Binding-site contacts:
Ligand atom C5 contacts residue THR193 of chain 1.B at 3.8 Å.
Ligand atom C7 contacts residue ASN191 of chain 1.B at 3.4 Å.
Ligand atom C3 contacts residue ASN191 of chain 1.B at 3.8 Å.
Ligand atom N2 contacts residue ASN191 of chain 1.B at 3.0 Å (h-bond).
Ligand atom O5 contacts residue THR193 of chain 1.B at 3.7 Å.
Ligand atom C6 contacts residue GLU194 of chain 1.B at 3.6 Å.
Ligand atom C8 contacts residue THR150 of chain 1.B at 4.4 Å.
Ligand atom O7 contacts residue LYS229 of chain 1.B at 4.1 Å.
Ligand atom C1 contacts residue ASN191 of chain 1.B at 1.4 Å.
Ligand atom C7 contacts residue ILE156 of chain 1.B at 3.7 Å (hydrophobic).
Ligand atom O7 contacts residue ASN191 of chain 1.B at 3.4 Å (h-bond).
Ligand atom C4 contacts residue ASN191 of chain 1.B at 4.2 Å.
Ligand atom C1 contacts residue ILE156 of chain 1.B at 4.0 Å (hydrophobic).
Ligand atom O5 contacts residue ASN191 of chain 1.B at 2.2 Å (h-bond).
Ligand atom C2 contacts residue ASN191 of chain 1.B at 2.5 Å.
Ligand atom O6 contacts residue GLU194 of chain 1.B at 2.7 Å (salt-bridge).
Ligand atom C6 contacts residue THR193 of chain 1.B at 4.3 Å.
Ligand atom C2 contacts residue ILE156 of chain 1.B at 4.5 Å (hydrophobic).
Ligand atom O7 contacts residue GLN189 of chain 1.B at 4.2 Å.
Ligand atom O7 contacts residue ILE156 of chain 1.B at 4.5 Å.
Ligand atom O6 contacts residue THR193 of chain 1.B at 3.6 Å.
Ligand atom C5 contacts residue ASN191 of chain 1.B at 3.6 Å.
Ligand atom C8 contacts residue ILE156 of chain 1.B at 3.7 Å (hydrophobic).
Ligand atom C1 contacts residue THR193 of chain 1.B at 3.5 Å.
Ligand atom N2 contacts residue ILE156 of chain 1.B at 3.6 Å.

The small molecule below binds the protein below.
Small molecule (SMILES): CC(=O)N[C@@H]1[C@@H](O)[C@H](O)[C@@H](CO)O[C@H]1O

Sequence of chain 1.B:
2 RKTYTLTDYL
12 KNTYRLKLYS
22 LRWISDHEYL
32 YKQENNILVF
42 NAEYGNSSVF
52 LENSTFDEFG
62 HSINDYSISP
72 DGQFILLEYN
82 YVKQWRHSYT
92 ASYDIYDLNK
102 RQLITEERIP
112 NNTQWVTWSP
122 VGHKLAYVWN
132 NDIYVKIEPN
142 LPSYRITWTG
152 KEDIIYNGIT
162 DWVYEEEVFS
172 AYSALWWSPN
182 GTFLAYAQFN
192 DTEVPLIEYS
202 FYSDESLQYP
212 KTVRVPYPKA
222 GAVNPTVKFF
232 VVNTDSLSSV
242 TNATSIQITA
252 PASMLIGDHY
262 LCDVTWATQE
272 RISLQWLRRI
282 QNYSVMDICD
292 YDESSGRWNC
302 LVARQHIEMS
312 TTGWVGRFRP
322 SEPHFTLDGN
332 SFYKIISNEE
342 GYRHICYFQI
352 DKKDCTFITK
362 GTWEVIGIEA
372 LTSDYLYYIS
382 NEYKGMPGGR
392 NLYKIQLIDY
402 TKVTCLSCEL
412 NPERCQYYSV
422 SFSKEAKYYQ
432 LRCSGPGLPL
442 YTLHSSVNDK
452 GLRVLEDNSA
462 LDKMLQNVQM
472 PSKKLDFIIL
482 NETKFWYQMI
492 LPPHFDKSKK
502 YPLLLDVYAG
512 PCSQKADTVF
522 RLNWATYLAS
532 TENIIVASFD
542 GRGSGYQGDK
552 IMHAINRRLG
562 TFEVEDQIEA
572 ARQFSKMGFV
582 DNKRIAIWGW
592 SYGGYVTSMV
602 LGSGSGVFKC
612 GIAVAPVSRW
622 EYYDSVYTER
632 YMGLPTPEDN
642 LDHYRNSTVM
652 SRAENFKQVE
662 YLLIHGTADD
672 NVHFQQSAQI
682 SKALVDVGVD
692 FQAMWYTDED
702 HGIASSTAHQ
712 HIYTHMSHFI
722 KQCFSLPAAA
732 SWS